Binding-site contacts:
Ligand atom C6B contacts residue LEU181 of chain 14.A at 3.5 Å (hydrophobic).
Ligand atom N2 contacts residue MET214 of chain 14.A at 3.8 Å.
Ligand atom N4A contacts residue TYR144 of chain 14.A at 3.7 Å.
Ligand atom CM4 contacts residue TYR144 of chain 14.A at 3.8 Å (hydrophobic).
Ligand atom C2A contacts residue PHE179 of chain 14.A at 3.5 Å (hydrophobic).
Ligand atom N1A contacts residue LEU217 of chain 14.A at 3.3 Å.
Ligand atom CM2 contacts residue ILE122 of chain 14.A at 3.8 Å (hydrophobic).
Ligand atom N3A contacts residue PHE179 of chain 14.A at 3.7 Å.
Ligand atom N1A contacts residue PHE179 of chain 14.A at 3.3 Å.
Ligand atom O1 contacts residue MET214 of chain 14.A at 3.2 Å.
Ligand atom CM4 contacts residue TYR142 of chain 14.A at 3.7 Å (hydrophobic).
Ligand atom C5B contacts residue TYR144 of chain 14.A at 3.8 Å (hydrophobic).
Ligand atom C2B contacts residue ILE122 of chain 14.A at 4.0 Å (hydrophobic).
Ligand atom N5A contacts residue MET124 of chain 14.A at 3.9 Å.
Ligand atom C4 contacts residue MET214 of chain 14.A at 3.7 Å (hydrophobic).
Ligand atom C6B contacts residue ILE98 of chain 14.A at 3.8 Å (hydrophobic).
Ligand atom N2 contacts residue LEU100 of chain 14.A at 3.8 Å.
Ligand atom CM6 contacts residue LEU184 of chain 14.A at 3.7 Å (hydrophobic).
Ligand atom C2A contacts residue LEU217 of chain 14.A at 4.0 Å (hydrophobic).
Ligand atom CM6 contacts residue TYR144 of chain 14.A at 3.7 Å (hydrophobic).
Ligand atom CM4 contacts residue ALA166 of chain 14.A at 3.1 Å (hydrophobic).
Ligand atom CM6 contacts residue LEU181 of chain 14.A at 3.8 Å (hydrophobic).
Ligand atom N3A contacts residue TYR144 of chain 14.A at 3.2 Å.
Ligand atom N1A contacts residue MET124 of chain 14.A at 3.6 Å.
Ligand atom C1B contacts residue ILE98 of chain 14.A at 3.7 Å (hydrophobic).
Ligand atom CM3 contacts residue TYR190 of chain 14.A at 3.6 Å (hydrophobic).
Ligand atom N4A contacts residue PHE179 of chain 14.A at 3.5 Å.
Ligand atom O1B contacts residue ILE98 of chain 14.A at 3.2 Å.
Ligand atom C5 contacts residue MET214 of chain 14.A at 3.4 Å (hydrophobic).
Ligand atom C4 contacts residue LEU100 of chain 14.A at 3.9 Å (hydrophobic).
Ligand atom CM2 contacts residue ILE77 of chain 14.A at 3.8 Å (hydrophobic).
Ligand atom C1B contacts residue LEU181 of chain 14.A at 4.0 Å (hydrophobic).
Ligand atom C3 contacts residue LEU100 of chain 14.A at 3.8 Å (hydrophobic).
Ligand atom CM4 contacts residue VAL168 of chain 14.A at 3.9 Å (hydrophobic).
Ligand atom C5B contacts residue LEU181 of chain 14.A at 3.6 Å (hydrophobic).
Ligand atom N5A contacts residue LEU217 of chain 14.A at 3.6 Å.
Ligand atom C1C contacts residue MET214 of chain 14.A at 3.2 Å (hydrophobic).
Ligand atom N5A contacts residue PHE179 of chain 14.A at 3.3 Å.
Ligand atom O1 contacts residue LEU100 of chain 14.A at 3.7 Å.
Ligand atom C4 contacts residue TYR190 of chain 14.A at 3.7 Å (hydrophobic).

The protein below binds the small molecule below.
Small molecule (SMILES): Cc1cc(CCCOc2c(C)cc(-c3nnn(C)n3)cc2C)on1

Sequence of chain 14.A:
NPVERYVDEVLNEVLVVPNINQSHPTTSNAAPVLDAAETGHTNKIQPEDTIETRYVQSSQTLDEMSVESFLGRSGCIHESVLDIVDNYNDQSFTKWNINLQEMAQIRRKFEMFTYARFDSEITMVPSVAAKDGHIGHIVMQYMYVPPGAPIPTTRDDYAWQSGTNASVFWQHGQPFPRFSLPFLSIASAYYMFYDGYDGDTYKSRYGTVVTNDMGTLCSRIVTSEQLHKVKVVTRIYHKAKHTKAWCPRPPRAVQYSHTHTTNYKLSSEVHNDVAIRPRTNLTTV